A small-molecule ligand and the protein it binds are described below.
Small molecule (SMILES): Nc1ccn([C@H]2C[C@H](O[P](=O)(O)OC[C@H]3O[C@@H](n4cnc5c(N)ncnc54)C[C@@H]3O[P](=O)(O)OC[C@H]3O[C@@H](n4ccc(N)nc4=O)C[C@@H]3O)[C@@H](CO[P](=O)(O)O[C@H]3C[C@H](n4ccc(N)nc4=O)O[C@@H]3CO[P](=O)(O)O[C@H]3C[C@H](n4cnc5c(N)ncnc54)O[C@@H]3CO[P](=O)(O)O[C@H]3C[C@H](n4cnc5c(N)ncnc54)O[C@@H]3CO[P](=O)(O)O[C@H]3C[C@H](n4ccc(N)nc4=O)O[C@@H]3COP(=O)=O)O2)c(=O)n1

Sequence of chain 7.O:
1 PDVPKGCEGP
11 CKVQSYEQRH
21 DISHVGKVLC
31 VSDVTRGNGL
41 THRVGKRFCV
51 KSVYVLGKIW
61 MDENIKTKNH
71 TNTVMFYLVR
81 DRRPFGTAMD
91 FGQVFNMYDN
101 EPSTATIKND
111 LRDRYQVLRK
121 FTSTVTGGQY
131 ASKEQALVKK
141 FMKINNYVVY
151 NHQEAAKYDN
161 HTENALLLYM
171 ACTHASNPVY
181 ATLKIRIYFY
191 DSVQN

Sequence of chain 6.S:
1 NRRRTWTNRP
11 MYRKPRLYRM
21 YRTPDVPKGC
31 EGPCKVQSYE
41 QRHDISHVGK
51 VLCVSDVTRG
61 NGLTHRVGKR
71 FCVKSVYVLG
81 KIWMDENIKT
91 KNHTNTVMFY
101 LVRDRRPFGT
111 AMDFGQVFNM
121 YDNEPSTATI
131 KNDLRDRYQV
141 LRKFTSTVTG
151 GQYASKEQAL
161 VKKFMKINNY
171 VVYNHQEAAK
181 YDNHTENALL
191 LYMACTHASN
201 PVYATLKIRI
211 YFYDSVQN

Sequence of chain 7.Q:
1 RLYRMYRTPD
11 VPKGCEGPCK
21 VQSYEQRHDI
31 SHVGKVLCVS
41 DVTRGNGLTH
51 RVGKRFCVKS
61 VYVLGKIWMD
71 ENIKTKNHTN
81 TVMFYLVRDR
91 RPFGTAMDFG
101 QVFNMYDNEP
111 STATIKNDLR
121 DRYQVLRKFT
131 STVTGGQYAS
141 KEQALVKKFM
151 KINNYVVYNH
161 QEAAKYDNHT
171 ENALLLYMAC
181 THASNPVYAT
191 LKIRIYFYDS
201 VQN

Binding-site contacts:
Ligand atom OP1 contacts residue ASP113 of chain 7.O at 2.9 Å (salt-bridge).
Ligand atom N4 contacts residue LYS59 of chain 7.Q at 3.6 Å.
Ligand atom C5' contacts residue ARG70 of chain 6.S at 3.4 Å.
Ligand atom C2' contacts residue ASN218 of chain 6.S at 3.5 Å.
Ligand atom C5' contacts residue ASP113 of chain 7.O at 3.7 Å.
Ligand atom N3 contacts residue TYR196 of chain 7.Q at 3.6 Å.
Ligand atom C2' contacts residue CYS19 of chain 7.Q at 3.7 Å (hydrophobic).
Ligand atom C4 contacts residue PHE149 of chain 7.Q at 3.5 Å (hydrophobic).
Ligand atom C1' contacts residue ARG80 of chain 7.O at 3.7 Å.
Ligand atom C2 contacts residue PHE149 of chain 7.Q at 3.4 Å (hydrophobic).
Ligand atom C5 contacts residue TYR198 of chain 7.Q at 3.5 Å (hydrophobic).
Ligand atom N6 contacts residue PHE149 of chain 7.Q at 3.6 Å.
Ligand atom OP2 contacts residue LYS120 of chain 7.O at 3.4 Å (salt-bridge).
Ligand atom O3' contacts residue ASP113 of chain 7.O at 3.6 Å (salt-bridge).
Ligand atom N1 contacts residue PHE149 of chain 7.Q at 3.4 Å.
Ligand atom OP2 contacts residue ARG194 of chain 7.Q at 3.1 Å (salt-bridge).
Ligand atom OP1 contacts residue ARG112 of chain 7.O at 2.9 Å (salt-bridge).
Ligand atom N4 contacts residue SER60 of chain 7.Q at 3.5 Å (h-bond).
Ligand atom OP2 contacts residue ASN218 of chain 6.S at 3.1 Å (h-bond).
Ligand atom O3' contacts residue LEU118 of chain 7.O at 3.5 Å (h-bond).
Ligand atom OP2 contacts residue TYR196 of chain 7.Q at 2.8 Å (h-bond).
Ligand atom C5' contacts residue ARG112 of chain 7.O at 3.6 Å.
Ligand atom C6 contacts residue CYS19 of chain 7.Q at 3.7 Å (hydrophobic).
Ligand atom O4' contacts residue ARG80 of chain 7.O at 3.4 Å (salt-bridge).
Ligand atom O4' contacts residue GLN116 of chain 7.O at 3.5 Å (h-bond).
Ligand atom C3' contacts residue TYR196 of chain 7.Q at 3.1 Å (hydrophobic).
Ligand atom C5' contacts residue LYS120 of chain 7.O at 3.5 Å.
Ligand atom C5 contacts residue PHE149 of chain 7.Q at 3.4 Å (hydrophobic).
Ligand atom C2' contacts residue TYR196 of chain 7.Q at 3.0 Å (hydrophobic).
Ligand atom OP1 contacts residue ARG119 of chain 7.O at 3.5 Å.
Ligand atom P contacts residue TYR196 of chain 7.Q at 3.5 Å.
Ligand atom O3' contacts residue TYR196 of chain 7.Q at 2.9 Å (h-bond).
Ligand atom OP2 contacts residue ARG70 of chain 6.S at 2.5 Å (salt-bridge).
Ligand atom C2 contacts residue TYR196 of chain 7.Q at 3.7 Å (hydrophobic).
Ligand atom OP2 contacts residue TYR62 of chain 7.Q at 2.8 Å (h-bond).
Ligand atom O5' contacts residue ARG112 of chain 7.O at 3.5 Å.
Ligand atom O2 contacts residue TYR196 of chain 7.Q at 3.2 Å.
Ligand atom C6 contacts residue PHE149 of chain 7.Q at 3.4 Å (hydrophobic).
Ligand atom OP1 contacts residue LYS120 of chain 7.O at 2.9 Å (salt-bridge).
Ligand atom N3 contacts residue PHE149 of chain 7.Q at 3.5 Å.